Sequence of chain 1.A:
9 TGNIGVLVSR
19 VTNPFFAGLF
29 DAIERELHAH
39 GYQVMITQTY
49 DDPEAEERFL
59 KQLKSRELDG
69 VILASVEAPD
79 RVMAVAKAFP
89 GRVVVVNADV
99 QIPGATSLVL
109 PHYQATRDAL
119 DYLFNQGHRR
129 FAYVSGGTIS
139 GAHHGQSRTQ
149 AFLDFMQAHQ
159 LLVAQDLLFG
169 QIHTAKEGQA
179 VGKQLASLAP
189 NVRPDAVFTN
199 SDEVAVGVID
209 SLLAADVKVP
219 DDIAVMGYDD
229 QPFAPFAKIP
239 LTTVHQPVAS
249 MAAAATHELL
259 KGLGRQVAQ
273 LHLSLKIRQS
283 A

A small-molecule ligand and the protein it binds are described below.
Small molecule (SMILES): OC[C@H]1O[C@H](O)[C@H](O)[C@@H](O)[C@@H]1O

Binding-site contacts:
Ligand atom C6 contacts residue ASN198 of chain 1.A at 3.5 Å.
Ligand atom O3 contacts residue ASP227 of chain 1.A at 4.5 Å.
Ligand atom C2 contacts residue PHE23 of chain 1.A at 4.1 Å (hydrophobic).
Ligand atom C3 contacts residue GLN244 of chain 1.A at 4.0 Å.
Ligand atom O2 contacts residue PHE24 of chain 1.A at 3.5 Å.
Ligand atom O4 contacts residue ASP227 of chain 1.A at 2.6 Å (salt-bridge).
Ligand atom O4 contacts residue TYR226 of chain 1.A at 3.8 Å.
Ligand atom O2 contacts residue ASN95 of chain 1.A at 4.3 Å.
Ligand atom O6 contacts residue GLN229 of chain 1.A at 3.7 Å.
Ligand atom C5 contacts residue ASP227 of chain 1.A at 4.2 Å.
Ligand atom O3 contacts residue ARG146 of chain 1.A at 3.3 Å (salt-bridge).
Ligand atom C6 contacts residue ASP227 of chain 1.A at 3.5 Å.
Ligand atom O4 contacts residue ARG146 of chain 1.A at 2.9 Å (salt-bridge).
Ligand atom C5 contacts residue ASN21 of chain 1.A at 4.1 Å.
Ligand atom O3 contacts residue GLN244 of chain 1.A at 3.0 Å (h-bond).
Ligand atom C1 contacts residue PHE24 of chain 1.A at 3.8 Å (hydrophobic).
Ligand atom C4 contacts residue ARG146 of chain 1.A at 3.7 Å.
Ligand atom O6 contacts residue ASP227 of chain 1.A at 2.6 Å (salt-bridge).
Ligand atom O5 contacts residue ASN21 of chain 1.A at 3.2 Å (h-bond).
Ligand atom C4 contacts residue ASP227 of chain 1.A at 3.4 Å.
Ligand atom O4 contacts residue ASN198 of chain 1.A at 4.2 Å.
Ligand atom C4 contacts residue GLN244 of chain 1.A at 3.7 Å.
Ligand atom O6 contacts residue SER199 of chain 1.A at 4.5 Å.
Ligand atom O4 contacts residue GLN244 of chain 1.A at 3.3 Å (h-bond).
Ligand atom O3 contacts residue ASN95 of chain 1.A at 3.5 Å (h-bond).
Ligand atom O5 contacts residue PHE24 of chain 1.A at 4.3 Å.
Ligand atom C3 contacts residue ARG146 of chain 1.A at 3.4 Å.
Ligand atom C6 contacts residue ASN21 of chain 1.A at 3.8 Å.
Ligand atom C5 contacts residue ASN198 of chain 1.A at 4.3 Å.
Ligand atom C6 contacts residue SER199 of chain 1.A at 4.0 Å.
Ligand atom C1 contacts residue ASN21 of chain 1.A at 4.1 Å.
Ligand atom C2 contacts residue PHE24 of chain 1.A at 3.7 Å (hydrophobic).
Ligand atom C4 contacts residue PHE23 of chain 1.A at 4.4 Å (hydrophobic).
Ligand atom O6 contacts residue PHE23 of chain 1.A at 4.2 Å.
Ligand atom O3 contacts residue PHE23 of chain 1.A at 3.9 Å.
Ligand atom O2 contacts residue ALA72 of chain 1.A at 4.3 Å.
Ligand atom O6 contacts residue ASN21 of chain 1.A at 3.0 Å (h-bond).